Binding-site contacts:
Ligand atom C contacts residue ILE92 of chain 1.B at 4.0 Å (hydrophobic).
Ligand atom C4 contacts residue ASP126 of chain 1.B at 3.3 Å.
Ligand atom C5 contacts residue THR131 of chain 1.B at 4.3 Å.
Ligand atom N contacts residue GLN59 of chain 1.B at 3.7 Å.
Ligand atom C3 contacts residue THR131 of chain 1.B at 3.2 Å.
Ligand atom C8 contacts residue GLN59 of chain 1.B at 4.2 Å.
Ligand atom C12 contacts residue GLN59 of chain 1.B at 3.4 Å.
Ligand atom CL contacts residue LEU64 of chain 1.B at 3.8 Å.
Ligand atom C10 contacts residue TYR62 of chain 1.B at 3.9 Å (hydrophobic).
Ligand atom C3 contacts residue ILE92 of chain 1.B at 4.0 Å (hydrophobic).
Ligand atom C11 contacts residue GLN59 of chain 1.B at 3.5 Å.
Ligand atom C8 contacts residue ASP126 of chain 1.B at 4.1 Å.
Ligand atom C2 contacts residue ILE92 of chain 1.B at 3.8 Å (hydrophobic).
Ligand atom C3 contacts residue ALA133 of chain 1.B at 3.9 Å (hydrophobic).
Ligand atom C5 contacts residue ASP126 of chain 1.B at 3.5 Å.
Ligand atom C5 contacts residue ALA133 of chain 1.B at 4.2 Å (hydrophobic).
Ligand atom C4 contacts residue ALA133 of chain 1.B at 3.5 Å (hydrophobic).
Ligand atom C4 contacts residue THR131 of chain 1.B at 3.2 Å.
Ligand atom C1 contacts residue ASP126 of chain 1.B at 3.8 Å.
Ligand atom C11 contacts residue TYR62 of chain 1.B at 3.5 Å (hydrophobic).
Ligand atom C13 contacts residue GLN59 of chain 1.B at 4.2 Å.
Ligand atom C4 contacts residue VAL124 of chain 1.B at 4.3 Å (hydrophobic).
Ligand atom C4 contacts residue LYS125 of chain 1.B at 3.8 Å.
Ligand atom C12 contacts residue TYR62 of chain 1.B at 3.4 Å (hydrophobic).
Ligand atom C1 contacts residue ILE92 of chain 1.B at 4.1 Å (hydrophobic).
Ligand atom C3 contacts residue PRO132 of chain 1.B at 4.2 Å (hydrophobic).
Ligand atom C9 contacts residue GLN59 of chain 1.B at 3.9 Å.
Ligand atom C10 contacts residue GLN59 of chain 1.B at 3.6 Å.
Ligand atom C11 contacts residue ASP60 of chain 1.B at 3.9 Å.
Ligand atom C2 contacts residue THR131 of chain 1.B at 4.3 Å.
Ligand atom C3 contacts residue ASP126 of chain 1.B at 3.6 Å.
Ligand atom C6 contacts residue ASP126 of chain 1.B at 3.8 Å.
Ligand atom C4 contacts residue PRO132 of chain 1.B at 4.2 Å (hydrophobic).
Ligand atom C5 contacts residue LYS125 of chain 1.B at 3.8 Å.
Ligand atom C5 contacts residue VAL124 of chain 1.B at 4.2 Å (hydrophobic).
Ligand atom CL contacts residue VAL90 of chain 1.B at 3.9 Å.
Ligand atom C7 contacts residue GLN59 of chain 1.B at 4.3 Å.
Ligand atom C2 contacts residue ASP126 of chain 1.B at 3.7 Å.
Ligand atom N contacts residue GLN63 of chain 1.B at 4.0 Å.
Ligand atom N contacts residue TYR62 of chain 1.B at 2.4 Å (h-bond).

This small molecule binds to this protein.
Small molecule (SMILES): Cc1ccccc1-c1ccc(CN)cc1Cl

Sequence of chain 1.B:
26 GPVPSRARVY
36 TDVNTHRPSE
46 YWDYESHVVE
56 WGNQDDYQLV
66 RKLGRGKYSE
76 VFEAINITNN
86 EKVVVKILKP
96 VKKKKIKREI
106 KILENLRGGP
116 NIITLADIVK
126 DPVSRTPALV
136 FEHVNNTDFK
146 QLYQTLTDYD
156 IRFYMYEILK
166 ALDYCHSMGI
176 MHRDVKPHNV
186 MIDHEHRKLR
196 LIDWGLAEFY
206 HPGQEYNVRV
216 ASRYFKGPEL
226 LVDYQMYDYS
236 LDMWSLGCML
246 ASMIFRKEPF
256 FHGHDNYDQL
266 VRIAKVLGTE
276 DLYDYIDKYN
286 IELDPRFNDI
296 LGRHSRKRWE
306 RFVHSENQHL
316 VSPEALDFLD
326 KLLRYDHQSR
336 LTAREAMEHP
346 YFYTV